Binding-site contacts:
Ligand atom CZ2 contacts residue PHE416 of chain 1.A at 3.7 Å (hydrophobic).
Ligand atom C contacts residue ARG80 of chain 1.A at 3.3 Å.
Ligand atom CA contacts residue PHE197 of chain 1.A at 4.0 Å (hydrophobic).
Ligand atom O contacts residue TRP318 of chain 1.A at 3.2 Å (h-bond).
Ligand atom CB contacts residue MET109 of chain 1.A at 3.6 Å (hydrophobic).
Ligand atom CZ3 contacts residue ILE265 of chain 1.A at 4.1 Å (hydrophobic).
Ligand atom CH2 contacts residue PHE416 of chain 1.A at 3.9 Å (hydrophobic).
Ligand atom CZ3 contacts residue PHE416 of chain 1.A at 3.9 Å (hydrophobic).
Ligand atom CD1 contacts residue HEM1 of chain 1.C at 3.7 Å.
Ligand atom CD1 contacts residue MET109 of chain 1.A at 3.5 Å (hydrophobic).
Ligand atom NE1 contacts residue HEM1 of chain 1.C at 3.7 Å.
Ligand atom NE1 contacts residue ASN314 of chain 1.A at 4.0 Å.
Ligand atom OXT contacts residue ARG80 of chain 1.A at 3.7 Å.
Ligand atom C contacts residue PHE197 of chain 1.A at 3.9 Å (hydrophobic).
Ligand atom CZ3 contacts residue MET194 of chain 1.A at 3.9 Å (hydrophobic).
Ligand atom CE3 contacts residue PHE197 of chain 1.A at 3.9 Å (hydrophobic).
Ligand atom N contacts residue THR317 of chain 1.A at 2.9 Å (h-bond).
Ligand atom CA contacts residue ASN314 of chain 1.A at 4.0 Å.
Ligand atom CB contacts residue TYR110 of chain 1.A at 4.0 Å (hydrophobic).
Ligand atom OXT contacts residue PHE197 of chain 1.A at 3.3 Å.
Ligand atom CE2 contacts residue PHE416 of chain 1.A at 3.6 Å (hydrophobic).
Ligand atom CG contacts residue MET109 of chain 1.A at 3.4 Å (hydrophobic).
Ligand atom N contacts residue PHE316 of chain 1.A at 4.1 Å.
Ligand atom CD2 contacts residue MET109 of chain 1.A at 3.7 Å (hydrophobic).
Ligand atom NE1 contacts residue MET109 of chain 1.A at 3.9 Å.
Ligand atom CG contacts residue ASN314 of chain 1.A at 3.9 Å.
Ligand atom CD2 contacts residue PHE416 of chain 1.A at 3.7 Å (hydrophobic).
Ligand atom C contacts residue TYR110 of chain 1.A at 3.8 Å (hydrophobic).
Ligand atom O contacts residue THR317 of chain 1.A at 3.1 Å (h-bond).
Ligand atom OXT contacts residue TYR110 of chain 1.A at 2.8 Å (h-bond).
Ligand atom CE3 contacts residue PHE416 of chain 1.A at 3.7 Å (hydrophobic).
Ligand atom CA contacts residue THR317 of chain 1.A at 3.8 Å.
Ligand atom CH2 contacts residue MET194 of chain 1.A at 4.0 Å (hydrophobic).
Ligand atom O contacts residue ARG80 of chain 1.A at 2.9 Å (salt-bridge).
Ligand atom CZ3 contacts residue PHE197 of chain 1.A at 4.0 Å (hydrophobic).
Ligand atom CB contacts residue ARG80 of chain 1.A at 4.0 Å.
Ligand atom C contacts residue TRP318 of chain 1.A at 3.9 Å (hydrophobic).
Ligand atom C contacts residue THR317 of chain 1.A at 3.8 Å.
Ligand atom CD1 contacts residue ASN314 of chain 1.A at 3.5 Å.
Ligand atom N contacts residue ASN314 of chain 1.A at 2.8 Å (h-bond).

The protein below binds the small molecule below.
Small molecule (SMILES): N[C@@H](Cc1c[nH]c2ccccc12)C(=O)O

Sequence of chain 1.A:
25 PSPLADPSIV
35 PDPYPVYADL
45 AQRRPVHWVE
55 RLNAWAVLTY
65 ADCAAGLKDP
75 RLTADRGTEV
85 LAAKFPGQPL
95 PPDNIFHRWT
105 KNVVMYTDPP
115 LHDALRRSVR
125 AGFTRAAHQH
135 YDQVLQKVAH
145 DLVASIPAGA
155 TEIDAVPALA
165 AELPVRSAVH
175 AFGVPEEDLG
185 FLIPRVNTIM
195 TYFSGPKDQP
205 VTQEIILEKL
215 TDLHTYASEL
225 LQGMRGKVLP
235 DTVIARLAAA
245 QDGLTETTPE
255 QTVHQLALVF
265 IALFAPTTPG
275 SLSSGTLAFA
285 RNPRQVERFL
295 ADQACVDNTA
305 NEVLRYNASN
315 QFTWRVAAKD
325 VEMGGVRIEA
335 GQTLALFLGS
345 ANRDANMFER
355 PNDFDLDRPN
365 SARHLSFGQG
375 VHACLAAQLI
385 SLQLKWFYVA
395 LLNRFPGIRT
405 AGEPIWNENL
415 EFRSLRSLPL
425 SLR